Binding-site contacts:
Ligand atom N10 contacts residue GOL1 of chain 1.I at 4.3 Å.
Ligand atom C12 contacts residue NAP1 of chain 1.D at 4.4 Å.
Ligand atom C09 contacts residue PHE33 of chain 1.A at 4.3 Å (hydrophobic).
Ligand atom O01 contacts residue ARG62 of chain 1.A at 2.6 Å (salt-bridge).
Ligand atom C08 contacts residue PHE33 of chain 1.A at 4.3 Å (hydrophobic).
Ligand atom C04 contacts residue LEU59 of chain 1.A at 4.4 Å (hydrophobic).
Ligand atom C14 contacts residue ILE96 of chain 1.A at 4.1 Å (hydrophobic).
Ligand atom C02 contacts residue ARG62 of chain 1.A at 3.5 Å.
Ligand atom C02 contacts residue ARG34 of chain 1.A at 4.2 Å.
Ligand atom O03 contacts residue ARG34 of chain 1.A at 3.9 Å.
Ligand atom C05 contacts residue LEU59 of chain 1.A at 4.1 Å (hydrophobic).
Ligand atom C05 contacts residue VAL56 of chain 1.A at 3.4 Å (hydrophobic).
Ligand atom C11 contacts residue ILE22 of chain 1.A at 4.1 Å (hydrophobic).
Ligand atom C13 contacts residue NAP1 of chain 1.D at 3.7 Å.
Ligand atom C15 contacts residue LEU59 of chain 1.A at 4.4 Å (hydrophobic).
Ligand atom C09 contacts residue GOL1 of chain 1.I at 3.9 Å.
Ligand atom C08 contacts residue GLN30 of chain 1.A at 3.8 Å.
Ligand atom C06 contacts residue VAL56 of chain 1.A at 3.5 Å (hydrophobic).
Ligand atom C16 contacts residue PHE33 of chain 1.A at 3.5 Å (hydrophobic).
Ligand atom C07 contacts residue GLN30 of chain 1.A at 3.7 Å.
Ligand atom C04 contacts residue PHE33 of chain 1.A at 4.3 Å (hydrophobic).
Ligand atom C11 contacts residue GOL1 of chain 1.I at 4.3 Å.
Ligand atom C12 contacts residue LEU52 of chain 1.A at 4.1 Å (hydrophobic).
Ligand atom C15 contacts residue PHE33 of chain 1.A at 3.4 Å (hydrophobic).
Ligand atom O01 contacts residue PHE33 of chain 1.A at 3.3 Å.
Ligand atom C13 contacts residue ILE96 of chain 1.A at 4.2 Å (hydrophobic).
Ligand atom O01 contacts residue ARG34 of chain 1.A at 3.5 Å.
Ligand atom O03 contacts residue ARG62 of chain 1.A at 3.2 Å (salt-bridge).
Ligand atom C12 contacts residue ILE22 of chain 1.A at 4.1 Å (hydrophobic).
Ligand atom N10 contacts residue PHE33 of chain 1.A at 4.4 Å.
Ligand atom C09 contacts residue GLN30 of chain 1.A at 3.5 Å.
Ligand atom C06 contacts residue LEU59 of chain 1.A at 4.5 Å (hydrophobic).
Ligand atom C02 contacts residue PHE33 of chain 1.A at 4.2 Å (hydrophobic).
Ligand atom C14 contacts residue PHE33 of chain 1.A at 3.5 Å (hydrophobic).

Sequence of chain 1.A:
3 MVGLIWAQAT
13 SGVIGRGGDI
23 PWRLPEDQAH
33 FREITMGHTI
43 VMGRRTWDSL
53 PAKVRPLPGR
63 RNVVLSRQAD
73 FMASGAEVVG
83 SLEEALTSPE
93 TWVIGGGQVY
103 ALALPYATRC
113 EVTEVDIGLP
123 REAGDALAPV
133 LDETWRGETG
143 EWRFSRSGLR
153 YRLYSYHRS

The protein below binds the small molecule below.
Small molecule (SMILES): O=C(O)c1cccc(CN2CCCCC2)c1